Binding-site contacts:
Ligand atom O1B contacts residue ASP313 of chain 1.A at 3.6 Å.
Ligand atom O4C contacts residue LEU282 of chain 1.A at 3.4 Å.
Ligand atom O2A contacts residue ALA220 of chain 1.A at 3.5 Å.
Ligand atom O6' contacts residue NAD1 of chain 1.B at 3.3 Å.
Ligand atom O4' contacts residue SER114 of chain 1.A at 3.4 Å (h-bond).
Ligand atom C4' contacts residue NAD1 of chain 1.B at 3.7 Å.
Ligand atom N3 contacts residue TYR236 of chain 1.A at 2.6 Å (h-bond).
Ligand atom O3C contacts residue ASP313 of chain 1.A at 2.8 Å (salt-bridge).
Ligand atom C2 contacts residue TYR236 of chain 1.A at 3.4 Å (hydrophobic).
Ligand atom O2 contacts residue TYR236 of chain 1.A at 3.3 Å (h-bond).
Ligand atom C2 contacts residue ASN238 of chain 1.A at 3.2 Å.
Ligand atom C2C contacts residue ARG310 of chain 1.A at 3.5 Å.
Ligand atom O6' contacts residue SER153 of chain 1.A at 2.6 Å (h-bond).
Ligand atom O2C contacts residue ASN238 of chain 1.A at 3.1 Å (h-bond).
Ligand atom N3 contacts residue ASN238 of chain 1.A at 3.5 Å (h-bond).
Ligand atom O2A contacts residue VAL221 of chain 1.A at 3.0 Å (h-bond).
Ligand atom O2 contacts residue TRP225 of chain 1.A at 3.7 Å.
Ligand atom C4 contacts residue TRP225 of chain 1.A at 3.5 Å (hydrophobic).
Ligand atom C6' contacts residue TYR177 of chain 1.A at 3.5 Å (hydrophobic).
Ligand atom O5C contacts residue ARG310 of chain 1.A at 3.5 Å (salt-bridge).
Ligand atom PA contacts residue ARG310 of chain 1.A at 3.7 Å.
Ligand atom O3C contacts residue ARG245 of chain 1.A at 3.6 Å (salt-bridge).
Ligand atom C4 contacts residue TYR236 of chain 1.A at 3.6 Å (hydrophobic).
Ligand atom O4 contacts residue TRP225 of chain 1.A at 3.4 Å (h-bond).
Ligand atom O1A contacts residue ARG310 of chain 1.A at 2.8 Å (salt-bridge).
Ligand atom O4C contacts residue VAL221 of chain 1.A at 3.6 Å.
Ligand atom O2B contacts residue ASN206 of chain 1.A at 3.2 Å (h-bond).
Ligand atom N3 contacts residue TRP225 of chain 1.A at 3.4 Å (h-bond).
Ligand atom O3C contacts residue THR243 of chain 1.A at 3.7 Å.
Ligand atom O1B contacts residue ARG310 of chain 1.A at 3.3 Å (salt-bridge).
Ligand atom O4 contacts residue TYR236 of chain 1.A at 3.6 Å.
Ligand atom C6' contacts residue SER153 of chain 1.A at 3.1 Å.
Ligand atom C3C contacts residue ASP313 of chain 1.A at 3.3 Å.
Ligand atom O2 contacts residue ILE237 of chain 1.A at 3.4 Å.
Ligand atom O3A contacts residue ASN206 of chain 1.A at 3.2 Å (h-bond).
Ligand atom O2B contacts residue ARG245 of chain 1.A at 3.3 Å (salt-bridge).
Ligand atom C6 contacts residue VAL221 of chain 1.A at 3.7 Å (hydrophobic).
Ligand atom N1 contacts residue ASN238 of chain 1.A at 3.3 Å (h-bond).
Ligand atom O2 contacts residue ASN238 of chain 1.A at 2.8 Å (h-bond).
Ligand atom O4' contacts residue TYR177 of chain 1.A at 3.0 Å.

A small-molecule ligand and the protein it binds are described below.
Small molecule (SMILES): O=c1ccn([C@@H]2O[C@H](CO[P](=O)(O)O[P](=O)(O)O[C@H]3O[C@H](CO)[C@@H](O)[C@H](O)[C@H]3O)[C@@H](O)[C@H]2O)c(=O)[nH]1

Sequence of chain 1.A:
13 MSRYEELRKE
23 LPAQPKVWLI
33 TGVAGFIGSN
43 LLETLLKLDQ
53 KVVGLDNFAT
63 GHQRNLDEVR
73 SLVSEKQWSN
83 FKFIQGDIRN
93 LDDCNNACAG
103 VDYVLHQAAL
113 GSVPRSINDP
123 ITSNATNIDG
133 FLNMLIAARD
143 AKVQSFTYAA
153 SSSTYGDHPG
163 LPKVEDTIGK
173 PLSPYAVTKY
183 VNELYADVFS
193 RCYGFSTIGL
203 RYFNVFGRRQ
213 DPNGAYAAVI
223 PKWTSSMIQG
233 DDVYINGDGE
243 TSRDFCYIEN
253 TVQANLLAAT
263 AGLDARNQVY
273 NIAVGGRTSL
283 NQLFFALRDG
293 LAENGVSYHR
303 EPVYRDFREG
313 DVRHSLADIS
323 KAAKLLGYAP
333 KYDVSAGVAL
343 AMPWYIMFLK